Sequence of chain 1.A:
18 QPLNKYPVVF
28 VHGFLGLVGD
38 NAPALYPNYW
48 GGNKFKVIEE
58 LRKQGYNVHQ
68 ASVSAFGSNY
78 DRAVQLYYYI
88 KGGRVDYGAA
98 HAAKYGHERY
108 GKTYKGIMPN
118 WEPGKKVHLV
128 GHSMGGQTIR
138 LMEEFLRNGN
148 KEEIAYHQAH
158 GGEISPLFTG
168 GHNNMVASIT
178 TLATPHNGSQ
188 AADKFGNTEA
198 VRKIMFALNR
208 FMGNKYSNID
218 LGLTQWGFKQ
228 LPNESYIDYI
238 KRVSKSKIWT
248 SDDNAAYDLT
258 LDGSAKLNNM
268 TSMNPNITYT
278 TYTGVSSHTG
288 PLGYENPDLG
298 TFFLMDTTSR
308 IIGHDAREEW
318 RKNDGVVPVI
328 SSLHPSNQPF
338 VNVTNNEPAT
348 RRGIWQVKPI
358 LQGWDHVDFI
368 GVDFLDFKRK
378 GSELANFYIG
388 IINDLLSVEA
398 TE

This small molecule binds to this protein.
Small molecule (SMILES): CCCCCCCC(=O)O

Binding-site contacts:
Ligand atom O1 contacts residue GLU399 of chain 1.A at 2.9 Å (salt-bridge).
Ligand atom C1 contacts residue GLU399 of chain 1.A at 4.0 Å.
Ligand atom C1 contacts residue THR398 of chain 1.A at 4.5 Å.
Ligand atom O1 contacts residue THR398 of chain 1.A at 4.1 Å.
Ligand atom O2 contacts residue THR398 of chain 1.A at 4.3 Å.